Binding-site contacts:
Ligand atom N2 contacts residue ASN318 of chain 1.B at 2.9 Å (h-bond).
Ligand atom C7 contacts residue GLY11 of chain 1.E at 4.0 Å.
Ligand atom C1 contacts residue ASN318 of chain 1.B at 1.4 Å.
Ligand atom O5 contacts residue GLN567 of chain 1.B at 4.1 Å.
Ligand atom O7 contacts residue GLY11 of chain 1.E at 3.7 Å.
Ligand atom C4 contacts residue ASN318 of chain 1.B at 4.2 Å.
Ligand atom O6 contacts residue SER517 of chain 1.B at 4.2 Å.
Ligand atom O6 contacts residue ASN318 of chain 1.B at 4.1 Å.
Ligand atom O5 contacts residue ASN318 of chain 1.B at 2.4 Å (h-bond).
Ligand atom O6 contacts residue GLN567 of chain 1.B at 4.4 Å.
Ligand atom C7 contacts residue ASN318 of chain 1.B at 3.5 Å.
Ligand atom C2 contacts residue ASN318 of chain 1.B at 2.5 Å.
Ligand atom C3 contacts residue ASN318 of chain 1.B at 3.8 Å.
Ligand atom C8 contacts residue GLN115 of chain 1.E at 4.3 Å.
Ligand atom C5 contacts residue ASN318 of chain 1.B at 3.7 Å.
Ligand atom C8 contacts residue GLY11 of chain 1.E at 3.2 Å.
Ligand atom O7 contacts residue ASN318 of chain 1.B at 3.7 Å.

Sequence of chain 1.B:
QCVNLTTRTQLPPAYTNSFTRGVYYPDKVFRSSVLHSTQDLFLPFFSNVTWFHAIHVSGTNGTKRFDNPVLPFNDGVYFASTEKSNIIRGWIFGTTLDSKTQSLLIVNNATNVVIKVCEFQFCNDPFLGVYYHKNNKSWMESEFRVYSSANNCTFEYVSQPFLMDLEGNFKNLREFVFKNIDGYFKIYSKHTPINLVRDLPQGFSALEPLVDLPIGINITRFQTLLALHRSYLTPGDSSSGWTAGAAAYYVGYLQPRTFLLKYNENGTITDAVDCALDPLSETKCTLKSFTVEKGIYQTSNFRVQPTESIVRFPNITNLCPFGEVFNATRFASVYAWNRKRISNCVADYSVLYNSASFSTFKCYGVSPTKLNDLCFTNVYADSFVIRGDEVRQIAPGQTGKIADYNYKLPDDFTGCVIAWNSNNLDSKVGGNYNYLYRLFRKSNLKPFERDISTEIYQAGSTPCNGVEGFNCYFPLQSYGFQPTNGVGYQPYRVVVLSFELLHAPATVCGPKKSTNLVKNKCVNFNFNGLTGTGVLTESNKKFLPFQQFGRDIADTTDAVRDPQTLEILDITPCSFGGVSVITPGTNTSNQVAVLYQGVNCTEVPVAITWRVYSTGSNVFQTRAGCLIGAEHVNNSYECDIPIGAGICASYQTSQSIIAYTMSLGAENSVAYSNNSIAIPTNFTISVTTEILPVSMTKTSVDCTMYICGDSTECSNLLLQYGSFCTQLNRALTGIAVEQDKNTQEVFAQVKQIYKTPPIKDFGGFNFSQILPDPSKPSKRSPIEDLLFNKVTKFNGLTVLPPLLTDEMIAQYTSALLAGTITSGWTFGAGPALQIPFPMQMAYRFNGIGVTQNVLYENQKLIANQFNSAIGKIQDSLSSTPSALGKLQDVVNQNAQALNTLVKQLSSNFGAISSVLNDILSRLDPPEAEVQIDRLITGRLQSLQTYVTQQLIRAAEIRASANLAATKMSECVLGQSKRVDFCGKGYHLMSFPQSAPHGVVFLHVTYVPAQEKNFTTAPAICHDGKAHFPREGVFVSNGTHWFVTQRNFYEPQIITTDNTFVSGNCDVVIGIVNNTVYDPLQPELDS

Sequence of chain 1.E:
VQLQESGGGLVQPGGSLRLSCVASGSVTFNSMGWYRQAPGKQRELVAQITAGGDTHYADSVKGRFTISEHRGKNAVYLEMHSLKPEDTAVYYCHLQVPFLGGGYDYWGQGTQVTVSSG

This small molecule binds to this protein.
Small molecule (SMILES): CC(=O)N[C@@H]1[C@@H](O)[C@H](O)[C@@H](CO)O[C@H]1O